Sequence of chain 1.A:
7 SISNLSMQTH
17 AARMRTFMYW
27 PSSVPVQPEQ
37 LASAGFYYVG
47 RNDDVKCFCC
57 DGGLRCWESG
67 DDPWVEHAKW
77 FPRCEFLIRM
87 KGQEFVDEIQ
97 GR

Binding-site contacts:
Ligand atom C36 contacts residue VAL51 of chain 1.A at 3.9 Å (hydrophobic).
Ligand atom N6 contacts residue ARG61 of chain 1.A at 2.9 Å (salt-bridge).
Ligand atom C35 contacts residue LEU60 of chain 1.A at 3.5 Å (hydrophobic).
Ligand atom C35 contacts residue ASP50 of chain 1.A at 3.7 Å.
Ligand atom C35 contacts residue GLY59 of chain 1.A at 3.6 Å.
Ligand atom C1 contacts residue ARG61 of chain 1.A at 3.8 Å.
Ligand atom C18 contacts residue TRP76 of chain 1.A at 3.4 Å (hydrophobic).
Ligand atom C33 contacts residue ARG61 of chain 1.A at 3.7 Å.
Ligand atom O5 contacts residue GLU72 of chain 1.A at 3.8 Å.
Ligand atom N86 contacts residue ASP67 of chain 1.A at 2.7 Å (salt-bridge).
Ligand atom C34 contacts residue GLY59 of chain 1.A at 3.4 Å.
Ligand atom C34 contacts residue LEU60 of chain 1.A at 3.5 Å (hydrophobic).
Ligand atom C2 contacts residue ASP67 of chain 1.A at 3.6 Å.
Ligand atom C37 contacts residue LYS52 of chain 1.A at 3.9 Å.
Ligand atom C2 contacts residue CYS62 of chain 1.A at 3.7 Å (hydrophobic).
Ligand atom C87 contacts residue GLU64 of chain 1.A at 3.7 Å.
Ligand atom C32 contacts residue ARG61 of chain 1.A at 3.8 Å.
Ligand atom C15 contacts residue LEU60 of chain 1.A at 3.7 Å (hydrophobic).
Ligand atom C59 contacts residue ARG61 of chain 1.A at 3.9 Å.
Ligand atom C35 contacts residue VAL51 of chain 1.A at 3.6 Å (hydrophobic).
Ligand atom O16 contacts residue LEU60 of chain 1.A at 3.3 Å.
Ligand atom C22 contacts residue GLY59 of chain 1.A at 3.3 Å.
Ligand atom C1 contacts residue ASP67 of chain 1.A at 3.6 Å.
Ligand atom C4 contacts residue ARG61 of chain 1.A at 3.6 Å.
Ligand atom C1 contacts residue GLU72 of chain 1.A at 3.9 Å.
Ligand atom C34 contacts residue ARG61 of chain 1.A at 3.7 Å.
Ligand atom C2 contacts residue ARG61 of chain 1.A at 3.4 Å.
Ligand atom C36 contacts residue ASP50 of chain 1.A at 3.8 Å.
Ligand atom C33 contacts residue GLY59 of chain 1.A at 3.9 Å.
Ligand atom C10 contacts residue ARG61 of chain 1.A at 3.5 Å.
Ligand atom C19 contacts residue TRP76 of chain 1.A at 3.6 Å (hydrophobic).
Ligand atom O16 contacts residue ARG61 of chain 1.A at 3.0 Å (salt-bridge).
Ligand atom C87 contacts residue CYS62 of chain 1.A at 3.5 Å (hydrophobic).
Ligand atom C1 contacts residue TRP63 of chain 1.A at 3.8 Å (hydrophobic).
Ligand atom C24 contacts residue GLY59 of chain 1.A at 3.6 Å.
Ligand atom C87 contacts residue ASP67 of chain 1.A at 3.5 Å.
Ligand atom N86 contacts residue CYS62 of chain 1.A at 3.9 Å.
Ligand atom N26 contacts residue GLY59 of chain 1.A at 2.9 Å (h-bond).
Ligand atom C27 contacts residue ARG61 of chain 1.A at 3.6 Å.
Ligand atom O5 contacts residue TRP76 of chain 1.A at 3.6 Å.

A protein and the small-molecule ligand that binds it are described below.
Small molecule (SMILES): CN[C@@H](C)C(=O)N[C@H](C(=O)N1C[C@@H](NC(=O)COCCN2CCN(C/C=C/C(=O)N3CCC[C@@H](n4nc(-c5ccc(Oc6ccccc6)cc5)c5c(N)ncnc54)C3)CC2)C[C@H]1C(=O)N[C@@H]1CCCc2ccccc21)C1CCCCC1